Sequence of chain 1.B:
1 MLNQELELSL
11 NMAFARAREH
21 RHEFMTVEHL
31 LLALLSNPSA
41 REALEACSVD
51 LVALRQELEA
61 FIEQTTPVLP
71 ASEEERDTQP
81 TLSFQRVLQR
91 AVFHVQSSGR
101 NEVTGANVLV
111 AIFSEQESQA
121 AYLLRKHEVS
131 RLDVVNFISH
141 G

A protein and the small-molecule ligand that binds it are described below.
Small molecule (SMILES): OCC12CO->[Y]34(<-OCCN->31CCO->4)<-OC2

Binding-site contacts:
Ligand atom O5 contacts residue GLU45 of chain 1.B at 2.9 Å (salt-bridge).
Ligand atom C8 contacts residue GLU42 of chain 1.B at 4.5 Å.
Ligand atom C6 contacts residue GLU45 of chain 1.B at 4.3 Å.
Ligand atom O1 contacts residue ARG41 of chain 1.B at 4.0 Å.
Ligand atom O2 contacts residue GLU42 of chain 1.B at 3.4 Å (salt-bridge).
Ligand atom O5 contacts residue GLU42 of chain 1.B at 3.1 Å (salt-bridge).
Ligand atom C8 contacts residue ARG41 of chain 1.B at 4.0 Å.
Ligand atom Y1 contacts residue GLU45 of chain 1.B at 2.5 Å.
Ligand atom O5 contacts residue ARG41 of chain 1.B at 3.1 Å (salt-bridge).
Ligand atom O1 contacts residue GLU42 of chain 1.B at 3.0 Å (salt-bridge).
Ligand atom C2 contacts residue GLU42 of chain 1.B at 4.3 Å.
Ligand atom C8 contacts residue GLU45 of chain 1.B at 3.4 Å.
Ligand atom Y1 contacts residue GLU42 of chain 1.B at 2.4 Å.
Ligand atom O4 contacts residue GLU45 of chain 1.B at 2.9 Å (salt-bridge).